Sequence of chain 3.A:
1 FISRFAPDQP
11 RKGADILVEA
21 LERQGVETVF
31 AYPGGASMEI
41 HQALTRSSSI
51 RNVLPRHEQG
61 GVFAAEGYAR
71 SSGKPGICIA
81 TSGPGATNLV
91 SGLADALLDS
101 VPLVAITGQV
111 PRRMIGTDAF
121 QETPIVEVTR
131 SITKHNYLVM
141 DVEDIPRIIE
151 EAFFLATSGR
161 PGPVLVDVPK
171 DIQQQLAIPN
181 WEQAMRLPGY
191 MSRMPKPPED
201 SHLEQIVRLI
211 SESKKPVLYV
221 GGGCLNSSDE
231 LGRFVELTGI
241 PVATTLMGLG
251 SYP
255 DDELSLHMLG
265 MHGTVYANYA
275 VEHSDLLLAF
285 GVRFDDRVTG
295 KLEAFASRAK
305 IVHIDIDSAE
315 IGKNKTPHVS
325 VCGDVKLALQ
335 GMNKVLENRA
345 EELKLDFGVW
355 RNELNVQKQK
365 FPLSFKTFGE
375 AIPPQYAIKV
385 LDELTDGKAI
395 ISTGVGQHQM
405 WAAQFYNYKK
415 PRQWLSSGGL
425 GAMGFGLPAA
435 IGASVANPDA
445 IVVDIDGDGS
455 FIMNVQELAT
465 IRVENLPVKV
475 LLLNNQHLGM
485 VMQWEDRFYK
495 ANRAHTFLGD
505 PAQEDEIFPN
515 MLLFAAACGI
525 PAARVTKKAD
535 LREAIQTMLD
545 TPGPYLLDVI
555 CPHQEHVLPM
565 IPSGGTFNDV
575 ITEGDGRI

Sequence of chain 2.A:
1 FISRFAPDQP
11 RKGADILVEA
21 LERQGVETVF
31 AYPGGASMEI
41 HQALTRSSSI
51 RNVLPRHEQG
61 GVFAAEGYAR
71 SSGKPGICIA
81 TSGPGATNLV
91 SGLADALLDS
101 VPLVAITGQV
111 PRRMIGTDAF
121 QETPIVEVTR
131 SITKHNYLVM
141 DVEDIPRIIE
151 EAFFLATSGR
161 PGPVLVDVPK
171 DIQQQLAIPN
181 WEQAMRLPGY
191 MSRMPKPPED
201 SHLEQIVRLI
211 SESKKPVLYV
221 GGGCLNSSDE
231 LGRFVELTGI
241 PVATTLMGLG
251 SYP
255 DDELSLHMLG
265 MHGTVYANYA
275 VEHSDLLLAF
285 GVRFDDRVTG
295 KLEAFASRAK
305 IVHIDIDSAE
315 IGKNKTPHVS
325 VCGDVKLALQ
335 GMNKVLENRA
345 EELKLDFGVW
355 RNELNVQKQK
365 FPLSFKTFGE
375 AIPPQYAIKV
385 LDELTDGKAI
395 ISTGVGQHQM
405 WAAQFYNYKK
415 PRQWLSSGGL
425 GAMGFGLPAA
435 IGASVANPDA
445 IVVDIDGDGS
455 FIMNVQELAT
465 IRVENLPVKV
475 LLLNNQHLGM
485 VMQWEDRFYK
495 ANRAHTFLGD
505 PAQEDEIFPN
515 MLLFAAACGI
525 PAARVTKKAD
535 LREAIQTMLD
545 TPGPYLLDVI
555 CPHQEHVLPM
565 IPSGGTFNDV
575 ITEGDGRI

Binding-site contacts:
Ligand atom C1 contacts residue ARG291 of chain 2.A at 3.5 Å.
Ligand atom N12 contacts residue GLY35 of chain 3.A at 3.4 Å.
Ligand atom N12 contacts residue TRP488 of chain 2.A at 3.5 Å.
Ligand atom S7 contacts residue LYS170 of chain 3.A at 3.9 Å.
Ligand atom O17 contacts residue SER567 of chain 2.A at 2.8 Å.
Ligand atom C28 contacts residue MET484 of chain 2.A at 3.9 Å (hydrophobic).
Ligand atom C3 contacts residue PHE120 of chain 3.A at 3.4 Å (hydrophobic).
Ligand atom C9 contacts residue ARG291 of chain 2.A at 3.7 Å.
Ligand atom C11 contacts residue TRP488 of chain 2.A at 3.3 Å (hydrophobic).
Ligand atom C2 contacts residue ARG291 of chain 2.A at 3.6 Å.
Ligand atom C9 contacts residue SER567 of chain 2.A at 3.7 Å.
Ligand atom C5 contacts residue PRO111 of chain 3.A at 3.9 Å (hydrophobic).
Ligand atom N8 contacts residue LYS170 of chain 3.A at 3.0 Å (salt-bridge).
Ligand atom C14 contacts residue TRP488 of chain 2.A at 3.5 Å (hydrophobic).
Ligand atom N10 contacts residue LYS170 of chain 3.A at 3.6 Å.
Ligand atom C6 contacts residue ARG291 of chain 2.A at 3.8 Å.
Ligand atom C13 contacts residue TRP488 of chain 2.A at 3.5 Å (hydrophobic).
Ligand atom C15 contacts residue TRP488 of chain 2.A at 3.5 Å (hydrophobic).
Ligand atom C3 contacts residue VAL110 of chain 3.A at 3.7 Å (hydrophobic).
Ligand atom C2 contacts residue ASP290 of chain 2.A at 3.4 Å.
Ligand atom O18 contacts residue LYS170 of chain 3.A at 3.1 Å.
Ligand atom O20 contacts residue TRP488 of chain 2.A at 3.8 Å.
Ligand atom O25 contacts residue LYS170 of chain 3.A at 3.6 Å.
Ligand atom O18 contacts residue PRO111 of chain 3.A at 3.2 Å.
Ligand atom C9 contacts residue LYS170 of chain 3.A at 3.8 Å.
Ligand atom N10 contacts residue TRP488 of chain 2.A at 3.3 Å.
Ligand atom C9 contacts residue TRP488 of chain 2.A at 3.6 Å (hydrophobic).
Ligand atom C1 contacts residue MET114 of chain 3.A at 3.8 Å (hydrophobic).
Ligand atom C28 contacts residue TRP488 of chain 2.A at 3.6 Å (hydrophobic).
Ligand atom C24 contacts residue GLN121 of chain 3.A at 3.6 Å.
Ligand atom O20 contacts residue ARG291 of chain 2.A at 2.6 Å (salt-bridge).
Ligand atom N16 contacts residue ARG291 of chain 2.A at 2.8 Å (salt-bridge).
Ligand atom N16 contacts residue TRP488 of chain 2.A at 3.3 Å.
Ligand atom C1 contacts residue ASP290 of chain 2.A at 3.4 Å.
Ligand atom C15 contacts residue ARG291 of chain 2.A at 3.4 Å.
Ligand atom O20 contacts residue SER567 of chain 2.A at 3.0 Å (h-bond).
Ligand atom C15 contacts residue PHE120 of chain 3.A at 3.8 Å (hydrophobic).
Ligand atom C24 contacts residue PHE120 of chain 3.A at 3.7 Å (hydrophobic).
Ligand atom O23 contacts residue PHE120 of chain 3.A at 3.6 Å (h-bond).
Ligand atom O23 contacts residue VAL110 of chain 3.A at 3.7 Å.

The protein below binds the small molecule below.
Small molecule (SMILES): COC(=O)c1ccccc1S(=O)(=O)NC(=O)Nc1nccc(C)n1